Binding-site contacts:
Ligand atom N7 contacts residue MET104 of chain 1.H at 2.9 Å (h-bond).
Ligand atom C31 contacts residue MET101 of chain 1.H at 3.8 Å (hydrophobic).
Ligand atom C4 contacts residue MET164 of chain 1.H at 3.3 Å (hydrophobic).
Ligand atom N33 contacts residue VAL85 of chain 1.H at 3.8 Å.
Ligand atom CL24 contacts residue VAL99 of chain 1.H at 3.2 Å.
Ligand atom N27 contacts residue LYS55 of chain 1.H at 3.2 Å (salt-bridge).
Ligand atom C9 contacts residue ALA53 of chain 1.H at 3.7 Å (hydrophobic).
Ligand atom C20 contacts residue LYS55 of chain 1.H at 3.8 Å.
Ligand atom C23 contacts residue ALA53 of chain 1.H at 3.7 Å (hydrophobic).
Ligand atom C1 contacts residue LEU27 of chain 1.H at 3.7 Å (hydrophobic).
Ligand atom C14 contacts residue THR105 of chain 1.H at 3.4 Å.
Ligand atom CL24 contacts residue ALA53 of chain 1.H at 3.6 Å.
Ligand atom C29 contacts residue GLU72 of chain 1.H at 3.4 Å.
Ligand atom C8 contacts residue GLU102 of chain 1.H at 3.2 Å.
Ligand atom C8 contacts residue ALA53 of chain 1.H at 3.8 Å (hydrophobic).
Ligand atom C3 contacts residue MET104 of chain 1.H at 3.2 Å (hydrophobic).
Ligand atom O11 contacts residue LEU27 of chain 1.H at 3.3 Å.
Ligand atom C32 contacts residue MET101 of chain 1.H at 3.5 Å (hydrophobic).
Ligand atom C31 contacts residue MET76 of chain 1.H at 3.5 Å (hydrophobic).
Ligand atom C2 contacts residue LEU27 of chain 1.H at 3.6 Å (hydrophobic).
Ligand atom C8 contacts residue MET104 of chain 1.H at 3.5 Å (hydrophobic).
Ligand atom N7 contacts residue MET164 of chain 1.H at 3.2 Å.
Ligand atom N33 contacts residue MET101 of chain 1.H at 3.0 Å.
Ligand atom C28 contacts residue GLU72 of chain 1.H at 3.8 Å.
Ligand atom C15 contacts residue THR105 of chain 1.H at 2.8 Å.
Ligand atom C22 contacts residue MET101 of chain 1.H at 3.4 Å (hydrophobic).
Ligand atom C10 contacts residue MET164 of chain 1.H at 3.4 Å (hydrophobic).
Ligand atom N7 contacts residue LEU103 of chain 1.H at 3.7 Å.
Ligand atom C9 contacts residue MET164 of chain 1.H at 3.3 Å (hydrophobic).
Ligand atom C28 contacts residue SER31 of chain 1.H at 3.3 Å.
Ligand atom C21 contacts residue LYS55 of chain 1.H at 3.6 Å.
Ligand atom N27 contacts residue SER31 of chain 1.H at 3.4 Å (h-bond).
Ligand atom C8 contacts residue MET164 of chain 1.H at 3.2 Å (hydrophobic).
Ligand atom C13 contacts residue THR105 of chain 1.H at 3.6 Å.
Ligand atom C23 contacts residue VAL35 of chain 1.H at 3.6 Å (hydrophobic).
Ligand atom CL24 contacts residue LYS55 of chain 1.H at 3.6 Å.
Ligand atom C26 contacts residue PHE69 of chain 1.H at 3.8 Å (hydrophobic).
Ligand atom C5 contacts residue MET164 of chain 1.H at 3.4 Å (hydrophobic).
Ligand atom CL24 contacts residue MET101 of chain 1.H at 3.0 Å.
Ligand atom S25 contacts residue LYS55 of chain 1.H at 3.3 Å.

This small molecule binds to this protein.
Small molecule (SMILES): COc1cc2c(Nc3ccc(Sc4nccn4C)c(Cl)c3)c(C#N)cnc2cc1OCCCN(C)CCO

Sequence of chain 1.H:
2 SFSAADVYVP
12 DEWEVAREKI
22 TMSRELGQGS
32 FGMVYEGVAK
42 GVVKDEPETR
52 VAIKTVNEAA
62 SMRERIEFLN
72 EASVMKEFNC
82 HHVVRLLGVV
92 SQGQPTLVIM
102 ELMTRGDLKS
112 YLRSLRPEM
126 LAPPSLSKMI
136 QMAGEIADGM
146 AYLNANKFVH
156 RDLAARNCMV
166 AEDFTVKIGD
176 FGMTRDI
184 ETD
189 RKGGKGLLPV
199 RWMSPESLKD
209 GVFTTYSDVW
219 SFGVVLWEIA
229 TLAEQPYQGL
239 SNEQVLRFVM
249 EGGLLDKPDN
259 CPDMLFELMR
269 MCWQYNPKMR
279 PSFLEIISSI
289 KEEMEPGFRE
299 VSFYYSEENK